Sequence of chain 1.D:
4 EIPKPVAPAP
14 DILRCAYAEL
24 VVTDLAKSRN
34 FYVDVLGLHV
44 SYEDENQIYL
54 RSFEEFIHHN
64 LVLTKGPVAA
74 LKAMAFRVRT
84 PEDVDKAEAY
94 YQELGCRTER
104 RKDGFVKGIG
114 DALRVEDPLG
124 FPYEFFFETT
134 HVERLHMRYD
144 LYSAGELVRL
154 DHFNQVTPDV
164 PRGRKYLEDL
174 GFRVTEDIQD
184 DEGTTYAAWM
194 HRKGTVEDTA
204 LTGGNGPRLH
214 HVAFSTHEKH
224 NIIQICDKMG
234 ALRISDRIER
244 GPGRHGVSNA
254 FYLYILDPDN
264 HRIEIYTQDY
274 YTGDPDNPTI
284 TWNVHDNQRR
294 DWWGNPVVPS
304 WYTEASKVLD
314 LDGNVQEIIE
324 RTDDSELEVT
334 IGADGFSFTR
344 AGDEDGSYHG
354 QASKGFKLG

Binding-site contacts:
Ligand atom C8 contacts residue HIS248 of chain 1.D at 3.1 Å.
Ligand atom O2 contacts residue ARG293 of chain 1.D at 3.0 Å (salt-bridge).
Ligand atom C3 contacts residue GLU267 of chain 1.D at 3.8 Å.
Ligand atom C1 contacts residue TRP192 of chain 1.D at 3.5 Å (hydrophobic).
Ligand atom C5 contacts residue GLU200 of chain 1.D at 3.5 Å.
Ligand atom O3 contacts residue HIS214 of chain 1.D at 2.9 Å.
Ligand atom O4 contacts residue TYR269 of chain 1.D at 3.3 Å.
Ligand atom C4 contacts residue GLU200 of chain 1.D at 3.3 Å.
Ligand atom C4 contacts residue TRP192 of chain 1.D at 3.6 Å (hydrophobic).
Ligand atom C6 contacts residue HIS248 of chain 1.D at 3.4 Å.
Ligand atom O4 contacts residue GLU267 of chain 1.D at 3.1 Å (salt-bridge).
Ligand atom O3 contacts residue FE21 of chain 1.P at 2.1 Å.
Ligand atom C7 contacts residue HIS248 of chain 1.D at 3.4 Å.
Ligand atom C2 contacts residue HIS248 of chain 1.D at 3.3 Å.
Ligand atom C3 contacts residue FE21 of chain 1.P at 2.9 Å.
Ligand atom C4 contacts residue HIS248 of chain 1.D at 3.4 Å.
Ligand atom O1 contacts residue ARG243 of chain 1.D at 2.8 Å (salt-bridge).
Ligand atom C8 contacts residue ARG243 of chain 1.D at 3.5 Å.
Ligand atom O2 contacts residue TRP304 of chain 1.D at 3.7 Å.
Ligand atom C5 contacts residue HIS248 of chain 1.D at 3.5 Å.
Ligand atom O4 contacts residue HIS155 of chain 1.D at 3.1 Å (h-bond).
Ligand atom O1 contacts residue ARG293 of chain 1.D at 2.6 Å (salt-bridge).
Ligand atom C4 contacts residue GLU267 of chain 1.D at 3.7 Å.
Ligand atom C1 contacts residue HIS248 of chain 1.D at 3.2 Å.
Ligand atom O1 contacts residue HIS248 of chain 1.D at 2.5 Å (h-bond).
Ligand atom C5 contacts residue TRP192 of chain 1.D at 3.5 Å (hydrophobic).
Ligand atom O2 contacts residue ARG243 of chain 1.D at 2.9 Å (salt-bridge).
Ligand atom C6 contacts residue VAL250 of chain 1.D at 3.0 Å (hydrophobic).
Ligand atom C7 contacts residue ARG293 of chain 1.D at 3.4 Å.
Ligand atom C5 contacts residue SER251 of chain 1.D at 3.5 Å.
Ligand atom C4 contacts residue FE21 of chain 1.P at 2.9 Å.
Ligand atom C3 contacts residue HIS248 of chain 1.D at 3.6 Å.
Ligand atom O4 contacts residue FE21 of chain 1.P at 2.2 Å.
Ligand atom C2 contacts residue TYR257 of chain 1.D at 3.1 Å (hydrophobic).
Ligand atom O3 contacts residue TYR257 of chain 1.D at 2.6 Å (h-bond).
Ligand atom C8 contacts residue ARG293 of chain 1.D at 3.4 Å.
Ligand atom O3 contacts residue GLU267 of chain 1.D at 3.1 Å (salt-bridge).
Ligand atom C5 contacts residue VAL250 of chain 1.D at 3.6 Å (hydrophobic).
Ligand atom O4 contacts residue GLU200 of chain 1.D at 2.4 Å (salt-bridge).
Ligand atom C3 contacts residue TYR257 of chain 1.D at 3.0 Å (hydrophobic).

This protein binds this small molecule.
Small molecule (SMILES): O=C(O)Cc1ccc(O)c(O)c1